The small molecule below binds the protein below.
Small molecule (SMILES): COC1=C(OC)C(=O)C(C)=CC1=O

Binding-site contacts:
Ligand atom O3 contacts residue GLU250 of chain 1.F at 4.3 Å.
Ligand atom CM5 contacts residue CYS589 of chain 1.F at 3.1 Å (hydrophobic).
Ligand atom O4 contacts residue GLN354 of chain 1.F at 3.3 Å.
Ligand atom CM5 contacts residue LYS357 of chain 1.F at 4.4 Å.
Ligand atom C4 contacts residue GLN354 of chain 1.F at 4.3 Å.
Ligand atom CM5 contacts residue GLN354 of chain 1.F at 3.6 Å.
Ligand atom O4 contacts residue ARG358 of chain 1.F at 4.2 Å.
Ligand atom C4 contacts residue ARG358 of chain 1.F at 4.1 Å.
Ligand atom C6 contacts residue CYS589 of chain 1.F at 1.8 Å (hydrophobic).
Ligand atom C5 contacts residue ARG358 of chain 1.F at 3.8 Å.
Ligand atom O3 contacts residue GLN354 of chain 1.F at 4.1 Å.
Ligand atom C6 contacts residue ARG358 of chain 1.F at 4.4 Å.
Ligand atom CM3 contacts residue GLN354 of chain 1.F at 3.8 Å.
Ligand atom C1 contacts residue CYS589 of chain 1.F at 2.9 Å (hydrophobic).
Ligand atom O1 contacts residue CYS589 of chain 1.F at 2.8 Å (h-bond).
Ligand atom C4 contacts residue CYS589 of chain 1.F at 4.2 Å (hydrophobic).
Ligand atom C2 contacts residue CYS589 of chain 1.F at 4.3 Å (hydrophobic).
Ligand atom C5 contacts residue CYS589 of chain 1.F at 2.8 Å (hydrophobic).
Ligand atom CM5 contacts residue ARG358 of chain 1.F at 3.5 Å.

Sequence of chain 1.F:
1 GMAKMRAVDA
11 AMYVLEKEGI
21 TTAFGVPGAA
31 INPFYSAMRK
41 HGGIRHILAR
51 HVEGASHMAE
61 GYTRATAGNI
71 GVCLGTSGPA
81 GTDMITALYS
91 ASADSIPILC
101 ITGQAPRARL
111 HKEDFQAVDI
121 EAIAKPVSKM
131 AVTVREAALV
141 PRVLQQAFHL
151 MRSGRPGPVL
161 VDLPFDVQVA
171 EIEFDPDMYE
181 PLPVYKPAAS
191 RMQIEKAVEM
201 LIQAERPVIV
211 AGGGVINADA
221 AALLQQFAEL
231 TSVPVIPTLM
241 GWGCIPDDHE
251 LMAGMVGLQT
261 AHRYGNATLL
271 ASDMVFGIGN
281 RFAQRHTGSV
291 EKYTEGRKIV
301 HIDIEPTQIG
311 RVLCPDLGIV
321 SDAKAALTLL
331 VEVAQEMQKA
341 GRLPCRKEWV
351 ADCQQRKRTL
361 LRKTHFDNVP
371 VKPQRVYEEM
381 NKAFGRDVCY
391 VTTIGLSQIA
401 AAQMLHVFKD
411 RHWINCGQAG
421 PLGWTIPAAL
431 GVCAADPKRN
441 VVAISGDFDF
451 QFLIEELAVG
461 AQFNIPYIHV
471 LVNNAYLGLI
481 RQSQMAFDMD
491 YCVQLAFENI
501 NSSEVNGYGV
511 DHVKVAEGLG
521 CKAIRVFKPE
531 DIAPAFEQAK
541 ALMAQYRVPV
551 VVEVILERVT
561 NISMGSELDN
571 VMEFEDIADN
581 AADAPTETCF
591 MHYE